This small molecule binds to this protein.
Small molecule (SMILES): CC(=O)N[C@@H]1[C@@H](O)[C@H](O)[C@@H](CO)O[C@H]1O

Sequence of chain 1.G:
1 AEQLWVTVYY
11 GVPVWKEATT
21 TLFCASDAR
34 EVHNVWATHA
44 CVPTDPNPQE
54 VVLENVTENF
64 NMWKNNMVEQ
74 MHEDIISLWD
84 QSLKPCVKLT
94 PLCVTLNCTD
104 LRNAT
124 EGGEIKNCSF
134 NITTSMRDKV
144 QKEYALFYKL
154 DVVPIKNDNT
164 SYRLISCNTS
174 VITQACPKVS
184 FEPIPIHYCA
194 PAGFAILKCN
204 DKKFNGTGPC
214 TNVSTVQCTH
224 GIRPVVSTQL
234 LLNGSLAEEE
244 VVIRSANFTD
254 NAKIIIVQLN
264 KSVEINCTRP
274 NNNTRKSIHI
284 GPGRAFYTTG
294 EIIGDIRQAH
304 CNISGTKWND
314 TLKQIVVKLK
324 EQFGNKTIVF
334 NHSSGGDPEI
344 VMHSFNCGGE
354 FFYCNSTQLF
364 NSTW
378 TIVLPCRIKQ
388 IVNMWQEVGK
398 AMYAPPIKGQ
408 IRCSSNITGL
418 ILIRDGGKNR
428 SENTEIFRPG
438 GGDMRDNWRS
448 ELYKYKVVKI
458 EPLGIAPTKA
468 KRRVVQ

Binding-site contacts:
Ligand atom C5 contacts residue ASN100 of chain 1.G at 3.7 Å.
Ligand atom C8 contacts residue ASN100 of chain 1.G at 4.0 Å.
Ligand atom C1 contacts residue ASN100 of chain 1.G at 1.4 Å.
Ligand atom C7 contacts residue ASN100 of chain 1.G at 3.2 Å.
Ligand atom N2 contacts residue ASN100 of chain 1.G at 2.8 Å (h-bond).
Ligand atom C4 contacts residue ASN100 of chain 1.G at 4.1 Å.
Ligand atom C8 contacts residue NAG1 of chain 1.J at 3.4 Å.
Ligand atom C2 contacts residue ASN100 of chain 1.G at 2.4 Å.
Ligand atom C3 contacts residue ASN100 of chain 1.G at 3.7 Å.
Ligand atom O7 contacts residue ASN100 of chain 1.G at 3.3 Å (h-bond).
Ligand atom O5 contacts residue ASN100 of chain 1.G at 2.4 Å (h-bond).